Sequence of chain 2.A:
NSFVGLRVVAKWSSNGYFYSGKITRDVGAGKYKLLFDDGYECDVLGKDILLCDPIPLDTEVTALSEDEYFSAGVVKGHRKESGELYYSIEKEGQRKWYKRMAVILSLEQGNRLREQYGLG

Binding-site contacts:
Ligand atom CH1 contacts residue PHE41 of chain 2.A at 4.4 Å (hydrophobic).
Ligand atom CH1 contacts residue TYR24 of chain 2.A at 4.1 Å (hydrophobic).
Ligand atom NZ contacts residue TYR45 of chain 2.A at 4.3 Å.
Ligand atom CE contacts residue TYR24 of chain 2.A at 3.6 Å (hydrophobic).
Ligand atom CH2 contacts residue TRP17 of chain 2.A at 3.9 Å (hydrophobic).
Ligand atom NZ contacts residue ASP43 of chain 2.A at 3.0 Å (salt-bridge).
Ligand atom CH1 contacts residue TRP17 of chain 2.A at 4.2 Å (hydrophobic).
Ligand atom CH2 contacts residue ASP43 of chain 2.A at 4.0 Å.
Ligand atom CH1 contacts residue ASP43 of chain 2.A at 3.4 Å.
Ligand atom CH2 contacts residue TYR45 of chain 2.A at 3.3 Å (hydrophobic).
Ligand atom CE contacts residue ASP43 of chain 2.A at 3.8 Å.
Ligand atom CD contacts residue TYR24 of chain 2.A at 4.3 Å (hydrophobic).

The small molecule below binds the protein below.
Small molecule (SMILES): CN(C)CCCC[C@H](N)C(=O)O